This small molecule binds to this protein.
Small molecule (SMILES): CC(=O)N[C@@H]1[C@@H](O)[C@H](O)[C@@H](CO)O[C@H]1O

Sequence of chain 1.C:
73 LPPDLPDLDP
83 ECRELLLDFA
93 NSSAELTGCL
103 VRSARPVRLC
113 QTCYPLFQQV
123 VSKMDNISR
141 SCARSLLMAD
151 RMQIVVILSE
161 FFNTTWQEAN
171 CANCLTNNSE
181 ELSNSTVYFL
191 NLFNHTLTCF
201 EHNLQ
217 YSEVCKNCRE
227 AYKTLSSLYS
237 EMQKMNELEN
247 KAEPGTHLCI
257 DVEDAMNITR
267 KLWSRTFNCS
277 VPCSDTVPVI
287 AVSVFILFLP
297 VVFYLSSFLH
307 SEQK

Binding-site contacts:
Ligand atom O5 contacts residue PHE119 of chain 1.C at 4.3 Å.
Ligand atom O6 contacts residue VAL123 of chain 1.C at 3.7 Å.
Ligand atom C7 contacts residue ASN163 of chain 1.C at 3.7 Å.
Ligand atom C6 contacts residue VAL123 of chain 1.C at 4.1 Å (hydrophobic).
Ligand atom O5 contacts residue VAL123 of chain 1.C at 3.9 Å.
Ligand atom C5 contacts residue ASN163 of chain 1.C at 4.3 Å.
Ligand atom C2 contacts residue ASN163 of chain 1.C at 3.6 Å.
Ligand atom O5 contacts residue ASN163 of chain 1.C at 2.9 Å (h-bond).
Ligand atom N2 contacts residue ASN163 of chain 1.C at 3.6 Å (h-bond).
Ligand atom O7 contacts residue ASN163 of chain 1.C at 3.8 Å.
Ligand atom C1 contacts residue VAL123 of chain 1.C at 4.3 Å (hydrophobic).
Ligand atom C5 contacts residue VAL123 of chain 1.C at 3.7 Å (hydrophobic).
Ligand atom C8 contacts residue MET126 of chain 1.C at 4.1 Å (hydrophobic).
Ligand atom C1 contacts residue ASN163 of chain 1.C at 2.9 Å.
Ligand atom C8 contacts residue ASN163 of chain 1.C at 4.4 Å.